Sequence of chain 1.B:
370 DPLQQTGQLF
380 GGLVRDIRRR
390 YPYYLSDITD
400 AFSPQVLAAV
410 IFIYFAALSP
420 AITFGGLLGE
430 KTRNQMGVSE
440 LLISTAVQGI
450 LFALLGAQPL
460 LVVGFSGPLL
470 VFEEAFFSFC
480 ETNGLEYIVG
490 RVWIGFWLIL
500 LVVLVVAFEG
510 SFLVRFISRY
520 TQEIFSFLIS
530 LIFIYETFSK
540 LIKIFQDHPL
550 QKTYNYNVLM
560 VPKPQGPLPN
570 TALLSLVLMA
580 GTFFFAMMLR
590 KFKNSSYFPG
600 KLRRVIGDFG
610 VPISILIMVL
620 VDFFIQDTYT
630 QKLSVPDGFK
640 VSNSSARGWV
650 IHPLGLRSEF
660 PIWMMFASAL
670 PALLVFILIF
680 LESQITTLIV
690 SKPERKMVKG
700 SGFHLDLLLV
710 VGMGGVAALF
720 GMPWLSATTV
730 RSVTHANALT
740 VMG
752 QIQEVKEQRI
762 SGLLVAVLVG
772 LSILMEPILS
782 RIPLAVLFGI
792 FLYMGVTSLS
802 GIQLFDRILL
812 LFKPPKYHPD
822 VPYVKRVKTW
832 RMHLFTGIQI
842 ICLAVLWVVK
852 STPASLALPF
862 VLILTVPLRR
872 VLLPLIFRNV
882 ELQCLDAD

Binding-site contacts:
Ligand atom O5 contacts residue ASN642 of chain 1.B at 2.3 Å (h-bond).
Ligand atom C4 contacts residue ASN642 of chain 1.B at 4.2 Å.
Ligand atom O3 contacts residue ASN642 of chain 1.B at 3.8 Å.
Ligand atom C5 contacts residue ASN642 of chain 1.B at 3.6 Å.
Ligand atom C8 contacts residue ASN642 of chain 1.B at 3.9 Å.
Ligand atom C1 contacts residue ASN642 of chain 1.B at 1.4 Å.
Ligand atom C7 contacts residue ASN642 of chain 1.B at 3.8 Å.
Ligand atom C3 contacts residue ASN642 of chain 1.B at 3.6 Å.
Ligand atom C2 contacts residue ARG432 of chain 1.B at 3.8 Å.
Ligand atom C1 contacts residue ARG432 of chain 1.B at 3.5 Å.
Ligand atom C8 contacts residue ASN433 of chain 1.B at 3.9 Å.
Ligand atom C2 contacts residue ASN642 of chain 1.B at 2.5 Å.
Ligand atom C3 contacts residue ARG432 of chain 1.B at 4.0 Å.
Ligand atom O3 contacts residue ARG432 of chain 1.B at 3.1 Å (salt-bridge).
Ligand atom O6 contacts residue ARG432 of chain 1.B at 3.9 Å.
Ligand atom N2 contacts residue ASN642 of chain 1.B at 3.4 Å (h-bond).
Ligand atom C6 contacts residue ARG432 of chain 1.B at 4.2 Å.
Ligand atom O5 contacts residue ARG432 of chain 1.B at 3.3 Å (salt-bridge).
Ligand atom O7 contacts residue ASN642 of chain 1.B at 4.4 Å.
Ligand atom O5 contacts residue ALA645 of chain 1.B at 3.8 Å.
Ligand atom C1 contacts residue ALA645 of chain 1.B at 4.0 Å (hydrophobic).

The protein below binds the small molecule below.
Small molecule (SMILES): CC(=O)N[C@@H]1[C@@H](O)[C@H](O)[C@@H](CO)O[C@H]1O